Sequence of chain 1.F:
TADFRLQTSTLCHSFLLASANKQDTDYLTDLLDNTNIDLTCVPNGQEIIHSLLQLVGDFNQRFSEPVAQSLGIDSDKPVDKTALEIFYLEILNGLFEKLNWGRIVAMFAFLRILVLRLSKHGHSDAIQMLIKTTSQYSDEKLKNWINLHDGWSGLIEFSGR

Binding-site contacts:
Ligand atom C33 contacts residue PHE166 of chain 1.F at 3.9 Å (hydrophobic).
Ligand atom C34 contacts residue GLY110 of chain 1.F at 3.9 Å.
Ligand atom C5 contacts residue PHE62 of chain 1.F at 3.8 Å (hydrophobic).
Ligand atom C19 contacts residue LEU103 of chain 1.F at 3.8 Å (hydrophobic).
Ligand atom CL1 contacts residue PHE62 of chain 1.F at 3.5 Å.
Ligand atom N27 contacts residue GLY110 of chain 1.F at 3.8 Å.
Ligand atom C45 contacts residue PHE62 of chain 1.F at 3.5 Å (hydrophobic).
Ligand atom C46 contacts residue PHE62 of chain 1.F at 3.7 Å (hydrophobic).
Ligand atom C21 contacts residue PHE66 of chain 1.F at 3.6 Å (hydrophobic).
Ligand atom N33 contacts residue PHE166 of chain 1.F at 3.9 Å.
Ligand atom O33 contacts residue PHE166 of chain 1.F at 3.1 Å.
Ligand atom C9 contacts residue LEU103 of chain 1.F at 3.7 Å (hydrophobic).
Ligand atom C44 contacts residue PHE62 of chain 1.F at 3.7 Å (hydrophobic).
Ligand atom C8 contacts residue ILE99 of chain 1.F at 3.9 Å (hydrophobic).
Ligand atom C48 contacts residue ARG65 of chain 1.F at 3.3 Å.
Ligand atom N27 contacts residue ASN108 of chain 1.F at 3.4 Å (h-bond).
Ligand atom O33 contacts residue LEU58 of chain 1.F at 3.8 Å.
Ligand atom C45 contacts residue PHE66 of chain 1.F at 3.8 Å (hydrophobic).
Ligand atom C1 contacts residue PHE62 of chain 1.F at 3.7 Å (hydrophobic).
Ligand atom C34 contacts residue PHE166 of chain 1.F at 3.5 Å (hydrophobic).
Ligand atom C44 contacts residue ASP61 of chain 1.F at 3.5 Å.
Ligand atom C43 contacts residue ARG65 of chain 1.F at 3.7 Å.
Ligand atom S28 contacts residue ASN108 of chain 1.F at 3.6 Å (h-bond).
Ligand atom O29 contacts residue ASN108 of chain 1.F at 2.9 Å (h-bond).
Ligand atom O29 contacts residue PHE166 of chain 1.F at 3.3 Å.
Ligand atom O29 contacts residue GLY110 of chain 1.F at 3.7 Å.
Ligand atom C18 contacts residue ARG111 of chain 1.F at 3.6 Å.
Ligand atom C3 contacts residue PHE118 of chain 1.F at 3.8 Å (hydrophobic).
Ligand atom O28 contacts residue ASN108 of chain 1.F at 3.9 Å.
Ligand atom C46 contacts residue PHE66 of chain 1.F at 3.7 Å (hydrophobic).
Ligand atom C6 contacts residue PHE62 of chain 1.F at 3.3 Å (hydrophobic).
Ligand atom C47 contacts residue ARG65 of chain 1.F at 3.5 Å.
Ligand atom C10 contacts residue LEU103 of chain 1.F at 3.8 Å (hydrophobic).
Ligand atom C9 contacts residue ILE99 of chain 1.F at 3.6 Å (hydrophobic).
Ligand atom O34 contacts residue LEU58 of chain 1.F at 3.8 Å.
Ligand atom C2 contacts residue PHE118 of chain 1.F at 3.5 Å (hydrophobic).
Ligand atom C25 contacts residue ARG111 of chain 1.F at 3.8 Å.
Ligand atom C6 contacts residue ALA114 of chain 1.F at 3.7 Å (hydrophobic).
Ligand atom CL1 contacts residue ILE121 of chain 1.F at 3.6 Å.
Ligand atom C29 contacts residue PHE166 of chain 1.F at 3.8 Å (hydrophobic).

This protein binds this small molecule.
Small molecule (SMILES): CN(C)CC[C@H](CSc1ccccc1)Nc1ccc(S(=O)(=O)NC(=O)c2ccc(N3CCN(Cc4ccccc4-c4ccc(Cl)cc4)CC3)cc2)cc1[N+](=O)[O-]